A protein and the small-molecule ligand that binds it are described below.
Small molecule (SMILES): CC1(C)CCC(C)(C)c2cc(C3(c4ccc(C(=O)[O-])cc4)OCCO3)ccc21

Binding-site contacts:
Ligand atom O1 contacts residue THR110 of chain 1.A at 3.6 Å.
Ligand atom C17 contacts residue ILE128 of chain 1.A at 4.0 Å (hydrophobic).
Ligand atom C6 contacts residue ILE51 of chain 1.A at 3.6 Å (hydrophobic).
Ligand atom C7 contacts residue ALA55 of chain 1.A at 3.7 Å (hydrophobic).
Ligand atom C21 contacts residue CYS215 of chain 1.A at 3.9 Å (hydrophobic).
Ligand atom C4 contacts residue LEU92 of chain 1.A at 3.6 Å (hydrophobic).
Ligand atom C13 contacts residue ILE51 of chain 1.A at 4.0 Å (hydrophobic).
Ligand atom C19 contacts residue CYS215 of chain 1.A at 3.6 Å (hydrophobic).
Ligand atom C24 contacts residue ILE128 of chain 1.A at 4.0 Å (hydrophobic).
Ligand atom C4 contacts residue ALA93 of chain 1.A at 3.9 Å (hydrophobic).
Ligand atom C6 contacts residue ALA55 of chain 1.A at 3.6 Å (hydrophobic).
Ligand atom C21 contacts residue VAL132 of chain 1.A at 3.5 Å (hydrophobic).
Ligand atom C20 contacts residue LEU219 of chain 1.A at 4.0 Å (hydrophobic).
Ligand atom C7 contacts residue LEU109 of chain 1.A at 4.0 Å (hydrophobic).
Ligand atom C20 contacts residue TRP88 of chain 1.A at 3.7 Å (hydrophobic).
Ligand atom C11 contacts residue ILE51 of chain 1.A at 3.9 Å (hydrophobic).
Ligand atom O2 contacts residue ALA54 of chain 1.A at 3.0 Å.
Ligand atom C3 contacts residue ALA96 of chain 1.A at 3.5 Å (hydrophobic).
Ligand atom C12 contacts residue ILE51 of chain 1.A at 4.0 Å (hydrophobic).
Ligand atom C10 contacts residue LEU219 of chain 1.A at 4.0 Å (hydrophobic).
Ligand atom O3 contacts residue ALA93 of chain 1.A at 3.9 Å.
Ligand atom C1 contacts residue ARG99 of chain 1.A at 3.6 Å.
Ligand atom O1 contacts residue ARG99 of chain 1.A at 2.4 Å (salt-bridge).
Ligand atom C3 contacts residue LEU92 of chain 1.A at 3.5 Å (hydrophobic).
Ligand atom C13 contacts residue CYS215 of chain 1.A at 4.0 Å (hydrophobic).
Ligand atom C16 contacts residue ILE128 of chain 1.A at 3.8 Å (hydrophobic).
Ligand atom C10 contacts residue ILE51 of chain 1.A at 4.0 Å (hydrophobic).
Ligand atom C19 contacts residue ASN89 of chain 1.A at 3.1 Å.
Ligand atom C14 contacts residue CYS215 of chain 1.A at 4.0 Å (hydrophobic).
Ligand atom O1 contacts residue ALA96 of chain 1.A at 3.2 Å.
Ligand atom C1 contacts residue THR110 of chain 1.A at 3.8 Å.
Ligand atom C22 contacts residue PHE129 of chain 1.A at 3.8 Å (hydrophobic).
Ligand atom C11 contacts residue LEU219 of chain 1.A at 4.0 Å (hydrophobic).
Ligand atom C23 contacts residue PHE222 of chain 1.A at 4.0 Å (hydrophobic).
Ligand atom O2 contacts residue ALA55 of chain 1.A at 3.9 Å.
Ligand atom C22 contacts residue ILE51 of chain 1.A at 3.8 Å (hydrophobic).
Ligand atom C24 contacts residue HIS218 of chain 1.A at 3.6 Å.
Ligand atom O2 contacts residue THR110 of chain 1.A at 3.1 Å.
Ligand atom C20 contacts residue ASN89 of chain 1.A at 3.7 Å.
Ligand atom C7 contacts residue ILE51 of chain 1.A at 3.8 Å (hydrophobic).

Sequence of chain 1.A:
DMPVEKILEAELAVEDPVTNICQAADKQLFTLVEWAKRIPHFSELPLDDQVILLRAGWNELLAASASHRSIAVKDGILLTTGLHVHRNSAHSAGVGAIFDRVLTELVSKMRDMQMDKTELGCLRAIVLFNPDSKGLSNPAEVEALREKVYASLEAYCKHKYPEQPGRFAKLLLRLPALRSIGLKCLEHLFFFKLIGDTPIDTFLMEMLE